Sequence of chain 1.QB:
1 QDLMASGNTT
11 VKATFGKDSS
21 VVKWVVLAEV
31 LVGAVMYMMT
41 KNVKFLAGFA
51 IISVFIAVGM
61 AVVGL

Sequence of chain 1.CB:
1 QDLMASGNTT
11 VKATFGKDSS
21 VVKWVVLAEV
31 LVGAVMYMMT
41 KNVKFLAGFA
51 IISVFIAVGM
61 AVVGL

Binding-site contacts:
Ligand atom O4 contacts residue MET39 of chain 1.RB at 4.0 Å.
Ligand atom O4 contacts residue MET38 of chain 1.RB at 4.1 Å.
Ligand atom O5 contacts residue MET39 of chain 1.RB at 2.7 Å (h-bond).
Ligand atom C1 contacts residue VAL43 of chain 1.CB at 3.4 Å (hydrophobic).
Ligand atom O1 contacts residue VAL43 of chain 1.CB at 3.0 Å (h-bond).
Ligand atom O2 contacts residue MET39 of chain 1.RB at 4.4 Å.
Ligand atom O3 contacts residue MET38 of chain 1.RB at 3.4 Å (h-bond).
Ligand atom O4 contacts residue LYS44 of chain 1.CB at 3.7 Å.
Ligand atom C4 contacts residue MET39 of chain 1.RB at 3.5 Å (hydrophobic).
Ligand atom O5 contacts residue LYS44 of chain 1.CB at 4.2 Å.
Ligand atom P1 contacts residue LYS44 of chain 1.CB at 3.9 Å.
Ligand atom C4 contacts residue MET38 of chain 1.RB at 4.4 Å (hydrophobic).
Ligand atom C3 contacts residue MET38 of chain 1.RB at 3.3 Å (hydrophobic).
Ligand atom C2 contacts residue VAL32 of chain 1.QB at 4.3 Å (hydrophobic).
Ligand atom O3 contacts residue LYS44 of chain 1.CB at 3.3 Å.
Ligand atom O3 contacts residue MET39 of chain 1.RB at 4.3 Å.
Ligand atom C3 contacts residue MET39 of chain 1.RB at 3.9 Å (hydrophobic).
Ligand atom O1 contacts residue LYS44 of chain 1.CB at 3.6 Å.
Ligand atom O2 contacts residue MET38 of chain 1.RB at 2.9 Å (h-bond).
Ligand atom P1 contacts residue MET38 of chain 1.RB at 3.8 Å.
Ligand atom C2 contacts residue VAL43 of chain 1.CB at 3.4 Å (hydrophobic).
Ligand atom O2 contacts residue VAL32 of chain 1.QB at 3.4 Å.

Sequence of chain 1.RB:
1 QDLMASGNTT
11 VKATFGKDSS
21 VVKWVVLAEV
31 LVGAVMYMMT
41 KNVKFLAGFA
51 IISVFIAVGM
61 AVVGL

This protein binds this small molecule.
Small molecule (SMILES): CCOP(=O)(O)OC[C@H](O)CO